Binding-site contacts:
Ligand atom C5 contacts residue ASP15 of chain 1.D at 4.3 Å.
Ligand atom C6 contacts residue ASP15 of chain 1.D at 3.6 Å.
Ligand atom C1 contacts residue ASP15 of chain 1.D at 3.5 Å.
Ligand atom O5 contacts residue ASP15 of chain 1.D at 3.1 Å.
Ligand atom O6 contacts residue ASP15 of chain 1.D at 3.0 Å (salt-bridge).

A protein and the small-molecule ligand that binds it are described below.
Small molecule (SMILES): OC[C@H]1OC=C[C@@H](O)[C@@H]1O

Sequence of chain 1.D:
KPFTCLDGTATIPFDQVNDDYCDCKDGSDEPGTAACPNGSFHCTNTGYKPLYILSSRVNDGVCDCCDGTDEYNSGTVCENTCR